The small molecule below binds the protein below.
Small molecule (SMILES): CC(=O)N[C@@H]1[C@@H](O)[C@H](O)[C@@H](CO)O[C@H]1O

Binding-site contacts:
Ligand atom N2 contacts residue ASN1074 of chain 1.A at 2.9 Å (h-bond).
Ligand atom C2 contacts residue GLN895 of chain 1.C at 4.0 Å.
Ligand atom C8 contacts residue LYS1073 of chain 1.A at 3.9 Å.
Ligand atom C1 contacts residue GLN895 of chain 1.C at 3.5 Å.
Ligand atom C1 contacts residue ASN1074 of chain 1.A at 1.4 Å.
Ligand atom C5 contacts residue ASN1074 of chain 1.A at 3.7 Å.
Ligand atom C7 contacts residue ASN1074 of chain 1.A at 4.1 Å.
Ligand atom O4 contacts residue ALA706 of chain 1.A at 4.2 Å.
Ligand atom C6 contacts residue ALA706 of chain 1.A at 4.4 Å (hydrophobic).
Ligand atom O6 contacts residue ASN1074 of chain 1.A at 4.1 Å.
Ligand atom C3 contacts residue ASN1074 of chain 1.A at 3.8 Å.
Ligand atom C2 contacts residue ASN1074 of chain 1.A at 2.5 Å.
Ligand atom O5 contacts residue ASN1074 of chain 1.A at 2.4 Å (h-bond).
Ligand atom O5 contacts residue ALA706 of chain 1.A at 4.4 Å.
Ligand atom C5 contacts residue ALA706 of chain 1.A at 3.7 Å (hydrophobic).
Ligand atom N2 contacts residue GLN895 of chain 1.C at 3.6 Å (h-bond).
Ligand atom C8 contacts residue GLU1072 of chain 1.A at 3.5 Å.
Ligand atom C4 contacts residue ALA706 of chain 1.A at 4.4 Å (hydrophobic).
Ligand atom C3 contacts residue ALA706 of chain 1.A at 4.5 Å (hydrophobic).
Ligand atom C4 contacts residue ASN1074 of chain 1.A at 4.2 Å.

Sequence of chain 1.A:
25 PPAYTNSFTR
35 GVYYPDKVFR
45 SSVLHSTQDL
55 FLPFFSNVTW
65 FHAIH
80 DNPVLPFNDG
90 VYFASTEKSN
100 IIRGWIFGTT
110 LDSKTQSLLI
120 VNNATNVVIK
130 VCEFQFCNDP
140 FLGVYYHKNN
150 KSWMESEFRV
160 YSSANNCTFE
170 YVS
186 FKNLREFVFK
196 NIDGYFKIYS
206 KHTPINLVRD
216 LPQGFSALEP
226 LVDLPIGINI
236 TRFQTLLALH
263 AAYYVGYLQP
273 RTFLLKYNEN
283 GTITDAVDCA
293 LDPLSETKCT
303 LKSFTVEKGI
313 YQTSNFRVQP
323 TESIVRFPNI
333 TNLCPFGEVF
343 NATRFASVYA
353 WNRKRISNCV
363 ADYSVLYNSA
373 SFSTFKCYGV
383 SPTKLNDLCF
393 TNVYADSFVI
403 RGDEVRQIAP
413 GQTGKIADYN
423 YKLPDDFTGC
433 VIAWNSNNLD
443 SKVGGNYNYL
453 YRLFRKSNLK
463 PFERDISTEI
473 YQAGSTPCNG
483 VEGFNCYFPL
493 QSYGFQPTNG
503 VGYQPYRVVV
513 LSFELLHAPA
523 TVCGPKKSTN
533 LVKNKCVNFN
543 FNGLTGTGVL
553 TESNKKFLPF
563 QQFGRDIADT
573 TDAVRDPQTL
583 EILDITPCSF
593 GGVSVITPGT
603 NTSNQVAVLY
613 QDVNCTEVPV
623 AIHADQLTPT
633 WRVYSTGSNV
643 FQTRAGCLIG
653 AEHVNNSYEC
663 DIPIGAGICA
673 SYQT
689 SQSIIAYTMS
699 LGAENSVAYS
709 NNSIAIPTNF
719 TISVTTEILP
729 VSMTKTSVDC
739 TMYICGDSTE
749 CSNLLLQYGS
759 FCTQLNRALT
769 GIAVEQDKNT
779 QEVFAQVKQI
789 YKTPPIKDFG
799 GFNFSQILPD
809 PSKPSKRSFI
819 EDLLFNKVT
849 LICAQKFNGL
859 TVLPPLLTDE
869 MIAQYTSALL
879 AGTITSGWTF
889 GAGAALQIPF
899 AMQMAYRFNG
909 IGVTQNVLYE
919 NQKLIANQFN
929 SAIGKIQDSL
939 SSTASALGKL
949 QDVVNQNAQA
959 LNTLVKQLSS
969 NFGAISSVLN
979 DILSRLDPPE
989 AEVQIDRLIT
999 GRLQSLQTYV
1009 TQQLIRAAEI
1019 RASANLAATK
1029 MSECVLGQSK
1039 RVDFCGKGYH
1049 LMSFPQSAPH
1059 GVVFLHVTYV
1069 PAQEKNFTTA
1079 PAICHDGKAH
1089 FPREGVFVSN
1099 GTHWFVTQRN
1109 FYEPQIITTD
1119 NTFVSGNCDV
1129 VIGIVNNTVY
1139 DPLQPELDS

Sequence of chain 1.C:
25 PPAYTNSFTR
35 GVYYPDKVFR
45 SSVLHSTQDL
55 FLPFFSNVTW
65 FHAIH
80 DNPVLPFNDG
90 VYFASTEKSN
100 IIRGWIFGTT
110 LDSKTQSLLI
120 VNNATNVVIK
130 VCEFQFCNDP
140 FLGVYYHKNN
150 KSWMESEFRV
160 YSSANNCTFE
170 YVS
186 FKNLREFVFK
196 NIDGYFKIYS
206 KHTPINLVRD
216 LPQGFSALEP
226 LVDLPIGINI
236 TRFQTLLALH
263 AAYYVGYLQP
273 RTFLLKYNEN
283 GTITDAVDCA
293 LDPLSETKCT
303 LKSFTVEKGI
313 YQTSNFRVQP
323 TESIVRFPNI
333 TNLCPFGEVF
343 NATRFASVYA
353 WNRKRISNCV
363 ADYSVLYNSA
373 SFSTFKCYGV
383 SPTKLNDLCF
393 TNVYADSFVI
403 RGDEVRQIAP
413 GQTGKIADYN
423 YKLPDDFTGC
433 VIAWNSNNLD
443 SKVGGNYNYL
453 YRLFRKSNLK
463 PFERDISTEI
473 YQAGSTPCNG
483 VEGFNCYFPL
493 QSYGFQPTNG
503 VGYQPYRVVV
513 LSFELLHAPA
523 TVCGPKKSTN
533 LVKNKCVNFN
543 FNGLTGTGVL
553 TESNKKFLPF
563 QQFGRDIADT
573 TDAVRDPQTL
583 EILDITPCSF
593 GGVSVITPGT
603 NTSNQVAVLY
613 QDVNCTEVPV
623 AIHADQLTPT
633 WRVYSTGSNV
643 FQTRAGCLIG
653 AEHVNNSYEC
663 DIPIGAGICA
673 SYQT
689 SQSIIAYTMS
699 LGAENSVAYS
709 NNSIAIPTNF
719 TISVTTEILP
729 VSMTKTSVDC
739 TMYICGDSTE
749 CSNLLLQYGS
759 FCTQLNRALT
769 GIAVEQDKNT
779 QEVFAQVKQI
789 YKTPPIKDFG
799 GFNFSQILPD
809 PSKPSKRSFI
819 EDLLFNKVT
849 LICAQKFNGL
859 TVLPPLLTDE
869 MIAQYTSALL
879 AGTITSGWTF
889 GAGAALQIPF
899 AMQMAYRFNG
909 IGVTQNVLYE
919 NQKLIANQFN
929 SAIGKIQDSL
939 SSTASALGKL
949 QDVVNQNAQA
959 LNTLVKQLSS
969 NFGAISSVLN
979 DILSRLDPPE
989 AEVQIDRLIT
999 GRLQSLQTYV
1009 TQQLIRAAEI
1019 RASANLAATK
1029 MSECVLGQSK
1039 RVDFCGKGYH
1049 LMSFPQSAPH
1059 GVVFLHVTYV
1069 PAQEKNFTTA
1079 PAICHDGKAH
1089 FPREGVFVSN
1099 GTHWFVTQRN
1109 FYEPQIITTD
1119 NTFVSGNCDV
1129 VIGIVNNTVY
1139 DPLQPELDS